The protein below binds the small molecule below.
Small molecule (SMILES): O=C(Nc1ccc2c(c1)CCNCC2)c1ccc(Br)cc1

Sequence of chain 1.D:
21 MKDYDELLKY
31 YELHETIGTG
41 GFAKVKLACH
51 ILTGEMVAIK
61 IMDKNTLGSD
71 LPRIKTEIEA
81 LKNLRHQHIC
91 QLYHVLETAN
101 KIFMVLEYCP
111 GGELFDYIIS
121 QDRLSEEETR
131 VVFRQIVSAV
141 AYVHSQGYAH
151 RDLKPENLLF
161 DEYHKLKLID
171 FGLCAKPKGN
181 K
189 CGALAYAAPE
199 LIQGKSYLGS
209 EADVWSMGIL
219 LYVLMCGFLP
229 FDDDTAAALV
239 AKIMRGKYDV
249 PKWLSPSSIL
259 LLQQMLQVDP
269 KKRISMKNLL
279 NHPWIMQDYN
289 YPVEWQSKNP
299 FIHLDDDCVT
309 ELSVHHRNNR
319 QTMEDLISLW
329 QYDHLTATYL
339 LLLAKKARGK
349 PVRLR

Binding-site contacts:
Ligand atom C20 contacts residue PRO110 of chain 1.D at 3.8 Å (hydrophobic).
Ligand atom C15 contacts residue TYR108 of chain 1.D at 4.1 Å (hydrophobic).
Ligand atom O9 contacts residue TYR108 of chain 1.D at 3.8 Å.
Ligand atom C12 contacts residue CYS109 of chain 1.D at 3.8 Å (hydrophobic).
Ligand atom BR1 contacts residue ILE169 of chain 1.D at 4.0 Å.
Ligand atom C5 contacts residue ALA58 of chain 1.D at 3.9 Å (hydrophobic).
Ligand atom C23 contacts residue CYS109 of chain 1.D at 4.2 Å (hydrophobic).
Ligand atom N17 contacts residue PRO110 of chain 1.D at 4.2 Å.
Ligand atom C8 contacts residue CYS109 of chain 1.D at 3.4 Å (hydrophobic).
Ligand atom O9 contacts residue PRO110 of chain 1.D at 4.1 Å.
Ligand atom O9 contacts residue ALA58 of chain 1.D at 3.5 Å.
Ligand atom C2 contacts residue LEU159 of chain 1.D at 3.7 Å (hydrophobic).
Ligand atom C13 contacts residue LEU47 of chain 1.D at 3.8 Å (hydrophobic).
Ligand atom C11 contacts residue PRO110 of chain 1.D at 4.0 Å (hydrophobic).
Ligand atom C6 contacts residue LEU159 of chain 1.D at 4.2 Å (hydrophobic).
Ligand atom C22 contacts residue PRO110 of chain 1.D at 4.2 Å (hydrophobic).
Ligand atom N10 contacts residue CYS109 of chain 1.D at 3.4 Å (h-bond).
Ligand atom C12 contacts residue PRO110 of chain 1.D at 3.6 Å (hydrophobic).
Ligand atom C13 contacts residue TYR108 of chain 1.D at 3.4 Å (hydrophobic).
Ligand atom O9 contacts residue CYS109 of chain 1.D at 2.8 Å (h-bond).
Ligand atom C7 contacts residue CYS90 of chain 1.D at 4.0 Å (hydrophobic).
Ligand atom C6 contacts residue CYS109 of chain 1.D at 3.9 Å (hydrophobic).
Ligand atom C16 contacts residue PRO110 of chain 1.D at 3.9 Å (hydrophobic).
Ligand atom C6 contacts residue GLU107 of chain 1.D at 3.5 Å.
Ligand atom C5 contacts residue CYS109 of chain 1.D at 4.1 Å (hydrophobic).
Ligand atom C3 contacts residue LEU159 of chain 1.D at 3.9 Å (hydrophobic).
Ligand atom C8 contacts residue ALA58 of chain 1.D at 3.9 Å (hydrophobic).
Ligand atom C11 contacts residue ILE37 of chain 1.D at 4.2 Å (hydrophobic).
Ligand atom C12 contacts residue LEU47 of chain 1.D at 3.5 Å (hydrophobic).
Ligand atom C12 contacts residue TYR108 of chain 1.D at 3.6 Å (hydrophobic).
Ligand atom C14 contacts residue PRO110 of chain 1.D at 3.8 Å (hydrophobic).
Ligand atom C23 contacts residue ILE37 of chain 1.D at 4.2 Å (hydrophobic).
Ligand atom C4 contacts residue LEU159 of chain 1.D at 4.2 Å (hydrophobic).
Ligand atom C7 contacts residue GLU107 of chain 1.D at 3.8 Å.
Ligand atom C6 contacts residue ALA58 of chain 1.D at 3.6 Å (hydrophobic).
Ligand atom C7 contacts residue LEU159 of chain 1.D at 3.9 Å (hydrophobic).
Ligand atom BR1 contacts residue LEU106 of chain 1.D at 3.9 Å.
Ligand atom C11 contacts residue CYS109 of chain 1.D at 3.6 Å (hydrophobic).
Ligand atom C13 contacts residue PRO110 of chain 1.D at 3.5 Å (hydrophobic).
Ligand atom C15 contacts residue PRO110 of chain 1.D at 4.1 Å (hydrophobic).